Sequence of chain 1.F:
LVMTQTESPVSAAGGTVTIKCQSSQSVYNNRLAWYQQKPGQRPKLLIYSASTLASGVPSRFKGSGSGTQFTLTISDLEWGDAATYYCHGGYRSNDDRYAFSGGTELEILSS

Binding-site contacts:
Ligand atom O3 contacts residue ASN103 of chain 1.E at 3.3 Å (h-bond).
Ligand atom O5 contacts residue THR34 of chain 1.E at 2.7 Å (h-bond).
Ligand atom O6 contacts residue ARG32 of chain 1.F at 4.3 Å.
Ligand atom O4 contacts residue ASP100 of chain 1.E at 3.5 Å (salt-bridge).
Ligand atom C1 contacts residue THR34 of chain 1.E at 3.4 Å.
Ligand atom O2 contacts residue THR34 of chain 1.E at 2.9 Å (h-bond).
Ligand atom O1P contacts residue ARG32 of chain 1.F at 3.1 Å (salt-bridge).
Ligand atom C5 contacts residue THR34 of chain 1.E at 3.8 Å.
Ligand atom C4 contacts residue ASP100 of chain 1.E at 3.4 Å.
Ligand atom O4 contacts residue GLY104 of chain 1.E at 4.0 Å.
Ligand atom C1 contacts residue ALA54 of chain 1.E at 4.4 Å (hydrophobic).
Ligand atom C3 contacts residue ASN103 of chain 1.E at 4.2 Å.
Ligand atom O2 contacts residue TYR33 of chain 1.E at 3.5 Å.
Ligand atom O2 contacts residue TRP32 of chain 1.E at 4.1 Å.
Ligand atom P contacts residue ARG98 of chain 1.F at 4.0 Å.
Ligand atom C2 contacts residue TYR33 of chain 1.E at 4.0 Å (hydrophobic).
Ligand atom C2 contacts residue THR34 of chain 1.E at 4.0 Å.
Ligand atom O2 contacts residue ASP100 of chain 1.E at 2.7 Å (salt-bridge).
Ligand atom O4 contacts residue TYR99 of chain 1.F at 4.3 Å.
Ligand atom C5 contacts residue ARG32 of chain 1.F at 4.3 Å.
Ligand atom O1 contacts residue TRP32 of chain 1.E at 3.8 Å.
Ligand atom C1 contacts residue TYR33 of chain 1.E at 4.4 Å (hydrophobic).
Ligand atom C2 contacts residue TRP32 of chain 1.E at 3.6 Å (hydrophobic).
Ligand atom O3 contacts residue ASP100 of chain 1.E at 2.7 Å (salt-bridge).
Ligand atom O3P contacts residue ARG32 of chain 1.F at 3.5 Å (salt-bridge).
Ligand atom C3 contacts residue ASP100 of chain 1.E at 3.6 Å.
Ligand atom C6 contacts residue ARG32 of chain 1.F at 3.6 Å.
Ligand atom C6 contacts residue TYR99 of chain 1.F at 3.8 Å (hydrophobic).
Ligand atom O4 contacts residue ASN103 of chain 1.E at 3.5 Å.
Ligand atom O3 contacts residue GLY101 of chain 1.E at 3.4 Å (h-bond).
Ligand atom C6 contacts residue THR34 of chain 1.E at 3.9 Å.
Ligand atom O1P contacts residue ARG98 of chain 1.F at 3.0 Å (salt-bridge).
Ligand atom O2P contacts residue ARG98 of chain 1.F at 4.0 Å.
Ligand atom O3 contacts residue ILE102 of chain 1.E at 3.5 Å.
Ligand atom O4 contacts residue ARG32 of chain 1.F at 3.8 Å.
Ligand atom O6 contacts residue THR34 of chain 1.E at 3.7 Å.
Ligand atom C4 contacts residue THR34 of chain 1.E at 4.3 Å.
Ligand atom P contacts residue ARG32 of chain 1.F at 4.1 Å.
Ligand atom C1 contacts residue TRP32 of chain 1.E at 3.8 Å (hydrophobic).
Ligand atom C2 contacts residue ASP100 of chain 1.E at 3.7 Å.

This protein binds this small molecule.
Small molecule (SMILES): O=P(O)(O)OC[C@H]1O[C@H](O)[C@@H](O)[C@@H](O)[C@@H]1O

Sequence of chain 1.E:
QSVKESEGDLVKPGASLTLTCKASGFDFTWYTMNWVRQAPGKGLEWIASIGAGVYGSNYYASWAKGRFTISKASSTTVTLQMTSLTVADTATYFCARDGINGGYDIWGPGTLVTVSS